Sequence of chain 1.A:
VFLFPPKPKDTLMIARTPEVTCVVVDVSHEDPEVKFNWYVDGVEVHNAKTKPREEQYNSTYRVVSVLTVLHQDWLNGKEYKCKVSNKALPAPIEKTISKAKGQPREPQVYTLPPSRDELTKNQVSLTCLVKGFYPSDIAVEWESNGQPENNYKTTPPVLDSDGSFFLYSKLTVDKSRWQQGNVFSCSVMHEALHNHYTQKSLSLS

This small molecule binds to this protein.
Small molecule (SMILES): CC(=O)N[C@H]1[C@H](O[C@H]2[C@H](O)[C@@H](NC(C)=O)CO[C@@H]2CO[C@@H]2O[C@@H](C)[C@@H](O)[C@@H](O)[C@@H]2O)O[C@H](CO)[C@@H](O[C@@H]2O[C@H](CO[C@H]3O[C@H](CO)[C@@H](O)[C@H](O)[C@@H]3O[C@@H]3O[C@H](CO)[C@@H](O)[C@H](O)[C@H]3NC(C)=O)[C@@H](O)[C@H](O[C@H]3O[C@H](CO)[C@@H](O)[C@H](O)[C@@H]3O[C@@H]3O[C@H](CO)[C@@H](O)[C@H](O)[C@H]3NC(C)=O)[C@@H]2O)[C@@H]1O

Binding-site contacts:
Ligand atom O5 contacts residue VAL27 of chain 1.A at 3.1 Å.
Ligand atom C1 contacts residue THR62 of chain 1.A at 3.0 Å.
Ligand atom O4 contacts residue MAN4 of chain 1.D at 2.7 Å (h-bond).
Ligand atom C6 contacts residue PHE4 of chain 1.A at 3.6 Å (hydrophobic).
Ligand atom C5 contacts residue MAN4 of chain 1.D at 3.2 Å.
Ligand atom O3 contacts residue ASP28 of chain 1.A at 3.5 Å (salt-bridge).
Ligand atom C5 contacts residue THR62 of chain 1.A at 3.8 Å.
Ligand atom C6 contacts residue MAN4 of chain 1.D at 3.3 Å.
Ligand atom C2 contacts residue VAL27 of chain 1.A at 3.4 Å (hydrophobic).
Ligand atom O6 contacts residue VAL27 of chain 1.A at 3.4 Å.
Ligand atom O4 contacts residue BMA3 of chain 1.D at 3.3 Å (h-bond).
Ligand atom C4 contacts residue PHE4 of chain 1.A at 3.5 Å (hydrophobic).
Ligand atom O6 contacts residue MAN4 of chain 1.D at 3.7 Å.
Ligand atom C5 contacts residue ASN60 of chain 1.A at 3.7 Å.
Ligand atom C2 contacts residue PHE4 of chain 1.A at 3.4 Å (hydrophobic).
Ligand atom O3 contacts residue LYS9 of chain 1.A at 3.3 Å.
Ligand atom O7 contacts residue ASP28 of chain 1.A at 3.8 Å.
Ligand atom O6 contacts residue ASN60 of chain 1.A at 3.7 Å.
Ligand atom C1 contacts residue ASN60 of chain 1.A at 1.4 Å.
Ligand atom C2 contacts residue ASP28 of chain 1.A at 3.8 Å.
Ligand atom C2 contacts residue ASN60 of chain 1.A at 2.4 Å.
Ligand atom N2 contacts residue THR62 of chain 1.A at 3.7 Å.
Ligand atom N2 contacts residue ASN60 of chain 1.A at 3.0 Å (h-bond).
Ligand atom C8 contacts residue LYS9 of chain 1.A at 3.7 Å.
Ligand atom C1 contacts residue PHE4 of chain 1.A at 3.4 Å (hydrophobic).
Ligand atom C1 contacts residue VAL27 of chain 1.A at 3.7 Å (hydrophobic).
Ligand atom C7 contacts residue ASP28 of chain 1.A at 2.9 Å.
Ligand atom O5 contacts residue THR62 of chain 1.A at 3.5 Å (h-bond).
Ligand atom C8 contacts residue ASP28 of chain 1.A at 2.9 Å.
Ligand atom C8 contacts residue ARG64 of chain 1.A at 3.2 Å.
Ligand atom O5 contacts residue ASN60 of chain 1.A at 2.4 Å (h-bond).
Ligand atom C6 contacts residue THR23 of chain 1.A at 3.6 Å.
Ligand atom C3 contacts residue LYS9 of chain 1.A at 3.4 Å.
Ligand atom O6 contacts residue ASP28 of chain 1.A at 3.7 Å.
Ligand atom N2 contacts residue ASP28 of chain 1.A at 2.7 Å (salt-bridge).
Ligand atom O4 contacts residue LYS9 of chain 1.A at 3.4 Å (salt-bridge).
Ligand atom O4 contacts residue VAL27 of chain 1.A at 3.2 Å.
Ligand atom C4 contacts residue MAN4 of chain 1.D at 3.5 Å.
Ligand atom O6 contacts residue THR23 of chain 1.A at 3.5 Å (h-bond).
Ligand atom C3 contacts residue ASP28 of chain 1.A at 3.1 Å.